Sequence of chain 1.B:
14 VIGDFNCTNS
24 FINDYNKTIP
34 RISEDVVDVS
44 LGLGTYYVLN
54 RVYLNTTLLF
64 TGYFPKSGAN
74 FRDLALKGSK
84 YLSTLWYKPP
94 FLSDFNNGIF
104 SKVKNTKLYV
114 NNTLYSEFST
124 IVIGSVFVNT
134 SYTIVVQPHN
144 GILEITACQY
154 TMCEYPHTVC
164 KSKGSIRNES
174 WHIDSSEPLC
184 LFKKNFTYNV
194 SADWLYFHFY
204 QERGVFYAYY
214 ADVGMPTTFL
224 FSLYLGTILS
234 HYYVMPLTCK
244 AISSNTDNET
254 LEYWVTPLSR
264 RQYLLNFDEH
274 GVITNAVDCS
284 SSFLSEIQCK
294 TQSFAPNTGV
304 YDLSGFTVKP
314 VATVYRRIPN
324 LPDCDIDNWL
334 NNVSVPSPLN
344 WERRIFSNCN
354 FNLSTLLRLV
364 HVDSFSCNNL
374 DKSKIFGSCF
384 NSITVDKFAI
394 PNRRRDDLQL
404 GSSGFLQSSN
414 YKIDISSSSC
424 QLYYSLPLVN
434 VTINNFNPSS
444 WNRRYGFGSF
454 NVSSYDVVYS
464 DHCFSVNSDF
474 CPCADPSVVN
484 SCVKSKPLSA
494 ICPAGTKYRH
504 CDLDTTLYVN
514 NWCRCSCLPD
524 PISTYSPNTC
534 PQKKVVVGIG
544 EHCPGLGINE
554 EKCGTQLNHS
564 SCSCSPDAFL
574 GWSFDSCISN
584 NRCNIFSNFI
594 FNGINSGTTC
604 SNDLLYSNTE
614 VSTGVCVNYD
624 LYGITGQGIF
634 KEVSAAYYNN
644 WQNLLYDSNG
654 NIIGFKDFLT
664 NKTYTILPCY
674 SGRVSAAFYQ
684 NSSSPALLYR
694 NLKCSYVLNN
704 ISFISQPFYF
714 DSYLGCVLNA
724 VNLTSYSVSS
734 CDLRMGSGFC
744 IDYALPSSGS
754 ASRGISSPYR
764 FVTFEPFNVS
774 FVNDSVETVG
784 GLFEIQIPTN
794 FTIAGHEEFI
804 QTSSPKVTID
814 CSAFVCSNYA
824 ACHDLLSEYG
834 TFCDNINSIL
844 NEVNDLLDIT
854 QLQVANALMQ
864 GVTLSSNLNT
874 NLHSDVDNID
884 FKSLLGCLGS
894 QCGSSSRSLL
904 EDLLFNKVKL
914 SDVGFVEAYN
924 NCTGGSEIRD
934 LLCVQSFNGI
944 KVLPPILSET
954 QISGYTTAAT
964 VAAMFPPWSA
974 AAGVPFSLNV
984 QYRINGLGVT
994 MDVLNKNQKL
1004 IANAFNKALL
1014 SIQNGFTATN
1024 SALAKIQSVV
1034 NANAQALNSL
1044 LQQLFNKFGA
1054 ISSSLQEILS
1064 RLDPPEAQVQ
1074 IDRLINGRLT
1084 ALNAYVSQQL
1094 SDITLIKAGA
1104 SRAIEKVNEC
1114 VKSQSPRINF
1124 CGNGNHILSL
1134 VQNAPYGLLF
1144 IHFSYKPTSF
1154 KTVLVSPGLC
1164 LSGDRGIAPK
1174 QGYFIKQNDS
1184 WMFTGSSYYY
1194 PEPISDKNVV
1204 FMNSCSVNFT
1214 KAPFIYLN

Sequence of chain 1.C:
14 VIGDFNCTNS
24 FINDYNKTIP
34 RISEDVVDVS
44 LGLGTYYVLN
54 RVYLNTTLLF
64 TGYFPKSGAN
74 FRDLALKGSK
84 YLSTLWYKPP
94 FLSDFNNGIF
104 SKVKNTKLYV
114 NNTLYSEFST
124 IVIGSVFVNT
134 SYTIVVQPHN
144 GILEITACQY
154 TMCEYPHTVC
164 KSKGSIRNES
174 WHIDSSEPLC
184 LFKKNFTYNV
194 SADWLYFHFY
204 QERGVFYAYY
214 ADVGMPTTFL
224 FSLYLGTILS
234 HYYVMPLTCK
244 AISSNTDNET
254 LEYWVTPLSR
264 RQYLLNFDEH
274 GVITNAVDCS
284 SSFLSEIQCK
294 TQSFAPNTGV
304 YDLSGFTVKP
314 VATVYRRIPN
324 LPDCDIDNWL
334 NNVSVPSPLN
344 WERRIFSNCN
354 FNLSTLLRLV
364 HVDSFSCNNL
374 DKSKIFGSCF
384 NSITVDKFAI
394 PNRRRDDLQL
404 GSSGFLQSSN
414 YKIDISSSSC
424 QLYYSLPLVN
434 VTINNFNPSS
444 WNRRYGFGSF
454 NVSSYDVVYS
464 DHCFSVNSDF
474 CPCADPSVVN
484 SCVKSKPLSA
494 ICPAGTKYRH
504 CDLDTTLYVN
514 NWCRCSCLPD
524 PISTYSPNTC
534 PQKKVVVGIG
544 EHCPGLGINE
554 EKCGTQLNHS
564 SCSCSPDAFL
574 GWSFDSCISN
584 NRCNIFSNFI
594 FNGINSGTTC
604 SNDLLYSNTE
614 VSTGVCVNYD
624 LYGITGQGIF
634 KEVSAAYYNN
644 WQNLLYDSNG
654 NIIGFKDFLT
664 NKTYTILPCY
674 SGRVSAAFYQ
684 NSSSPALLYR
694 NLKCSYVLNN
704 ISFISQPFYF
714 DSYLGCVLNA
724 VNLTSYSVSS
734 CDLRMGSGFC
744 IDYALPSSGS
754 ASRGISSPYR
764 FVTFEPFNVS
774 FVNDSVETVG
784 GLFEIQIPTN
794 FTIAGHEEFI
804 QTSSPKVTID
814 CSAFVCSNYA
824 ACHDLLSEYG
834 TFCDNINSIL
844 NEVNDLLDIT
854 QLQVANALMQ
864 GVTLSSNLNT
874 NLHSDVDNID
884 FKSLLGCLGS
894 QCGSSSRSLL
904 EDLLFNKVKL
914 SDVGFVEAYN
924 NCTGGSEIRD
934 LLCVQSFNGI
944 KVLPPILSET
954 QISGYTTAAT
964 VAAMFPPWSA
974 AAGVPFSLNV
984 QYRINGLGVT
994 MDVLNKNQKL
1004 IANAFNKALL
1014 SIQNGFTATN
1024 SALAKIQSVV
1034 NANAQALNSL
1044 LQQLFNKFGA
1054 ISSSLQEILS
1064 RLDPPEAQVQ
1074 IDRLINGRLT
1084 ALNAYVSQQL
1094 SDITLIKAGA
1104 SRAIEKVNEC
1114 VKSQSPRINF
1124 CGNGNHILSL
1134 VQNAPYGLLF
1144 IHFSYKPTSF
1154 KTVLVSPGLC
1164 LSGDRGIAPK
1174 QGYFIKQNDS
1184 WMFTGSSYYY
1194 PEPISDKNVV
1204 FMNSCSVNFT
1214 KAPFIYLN

Binding-site contacts:
Ligand atom C7 contacts residue ASN132 of chain 1.C at 3.8 Å.
Ligand atom O3 contacts residue PHE18 of chain 1.C at 3.6 Å.
Ligand atom O7 contacts residue THR154 of chain 1.C at 3.6 Å.
Ligand atom O7 contacts residue ASN132 of chain 1.C at 4.3 Å.
Ligand atom C5 contacts residue PHE18 of chain 1.C at 3.7 Å (hydrophobic).
Ligand atom O6 contacts residue ASP17 of chain 1.C at 3.5 Å (salt-bridge).
Ligand atom C2 contacts residue THR154 of chain 1.C at 3.5 Å.
Ligand atom C3 contacts residue ASN132 of chain 1.C at 3.8 Å.
Ligand atom C3 contacts residue PHE18 of chain 1.C at 4.4 Å (hydrophobic).
Ligand atom C6 contacts residue ILE494 of chain 1.B at 3.8 Å (hydrophobic).
Ligand atom C4 contacts residue PHE18 of chain 1.C at 4.3 Å (hydrophobic).
Ligand atom O7 contacts residue ILE176 of chain 1.C at 4.1 Å.
Ligand atom C1 contacts residue THR154 of chain 1.C at 3.6 Å.
Ligand atom C6 contacts residue PHE18 of chain 1.C at 3.7 Å (hydrophobic).
Ligand atom O7 contacts residue PHE18 of chain 1.C at 4.3 Å.
Ligand atom O6 contacts residue ILE494 of chain 1.B at 4.3 Å.
Ligand atom C1 contacts residue PHE18 of chain 1.C at 4.3 Å (hydrophobic).
Ligand atom O4 contacts residue ILE494 of chain 1.B at 4.3 Å.
Ligand atom C6 contacts residue ASP17 of chain 1.C at 4.0 Å.
Ligand atom C1 contacts residue ASN132 of chain 1.C at 1.4 Å.
Ligand atom C7 contacts residue THR154 of chain 1.C at 3.7 Å.
Ligand atom C2 contacts residue ASN132 of chain 1.C at 2.5 Å.
Ligand atom O5 contacts residue ASN132 of chain 1.C at 2.4 Å (h-bond).
Ligand atom O6 contacts residue PHE18 of chain 1.C at 3.2 Å.
Ligand atom O5 contacts residue PHE18 of chain 1.C at 3.7 Å.
Ligand atom O4 contacts residue HIS562 of chain 1.B at 4.1 Å.
Ligand atom N2 contacts residue THR154 of chain 1.C at 3.7 Å.
Ligand atom C5 contacts residue ASN132 of chain 1.C at 3.7 Å.
Ligand atom C4 contacts residue ASN132 of chain 1.C at 4.3 Å.
Ligand atom O6 contacts residue ASN132 of chain 1.C at 4.2 Å.
Ligand atom N2 contacts residue ASN132 of chain 1.C at 2.9 Å (h-bond).
Ligand atom O5 contacts residue THR154 of chain 1.C at 3.9 Å.

This small molecule binds to this protein.
Small molecule (SMILES): CC(=O)N[C@H]1[C@H](O[C@H]2[C@H](O)[C@@H](NC(C)=O)CO[C@@H]2CO)O[C@H](CO)[C@@H](O[C@H]2O[C@H](CO[C@H]3O[C@H](CO)[C@@H](O)[C@H](O[C@H]4O[C@H](CO)[C@@H](O)[C@H](O)[C@@H]4O)[C@@H]3O)[C@@H](O)[C@H](O[C@H]3O[C@H](CO)[C@@H](O)[C@H](O)[C@@H]3O)[C@@H]2O)[C@@H]1O